Sequence of chain 1.B:
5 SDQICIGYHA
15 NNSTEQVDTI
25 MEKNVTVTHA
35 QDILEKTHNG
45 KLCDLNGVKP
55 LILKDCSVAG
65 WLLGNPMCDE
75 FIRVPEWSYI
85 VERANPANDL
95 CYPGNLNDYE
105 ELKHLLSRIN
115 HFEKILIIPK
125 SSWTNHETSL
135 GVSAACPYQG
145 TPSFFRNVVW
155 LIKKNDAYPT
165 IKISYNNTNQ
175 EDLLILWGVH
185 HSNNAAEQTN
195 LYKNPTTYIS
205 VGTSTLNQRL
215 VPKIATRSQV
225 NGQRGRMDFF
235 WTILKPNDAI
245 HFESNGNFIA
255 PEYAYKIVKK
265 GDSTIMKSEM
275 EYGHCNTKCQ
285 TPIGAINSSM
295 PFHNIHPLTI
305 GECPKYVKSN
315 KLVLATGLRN

This small molecule binds to this protein.
Small molecule (SMILES): CC(=O)N[C@@H]1[C@@H](O)[C@H](O)[C@@H](CO)O[C@H]1O

Binding-site contacts:
Ligand atom O7 contacts residue ASN280 of chain 1.B at 4.4 Å.
Ligand atom C8 contacts residue ASN280 of chain 1.B at 4.2 Å.
Ligand atom O5 contacts residue ASN291 of chain 1.B at 2.4 Å (h-bond).
Ligand atom C5 contacts residue ASN291 of chain 1.B at 3.6 Å.
Ligand atom O7 contacts residue ASN291 of chain 1.B at 3.7 Å.
Ligand atom C4 contacts residue ASN291 of chain 1.B at 4.2 Å.
Ligand atom C1 contacts residue ASN291 of chain 1.B at 1.5 Å.
Ligand atom C7 contacts residue ASN291 of chain 1.B at 3.6 Å.
Ligand atom N2 contacts residue ASN291 of chain 1.B at 3.0 Å (h-bond).
Ligand atom C2 contacts residue ASN291 of chain 1.B at 2.6 Å.
Ligand atom C3 contacts residue ASN291 of chain 1.B at 3.9 Å.